A protein and the small-molecule ligand that binds it are described below.
Small molecule (SMILES): O=P(O)(O)Oc1ccccc1

Sequence of chain 1.A:
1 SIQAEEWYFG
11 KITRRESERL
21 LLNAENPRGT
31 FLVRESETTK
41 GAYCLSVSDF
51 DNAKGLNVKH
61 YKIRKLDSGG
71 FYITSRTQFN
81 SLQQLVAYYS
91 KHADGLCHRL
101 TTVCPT

Binding-site contacts:
Ligand atom O14 contacts residue GLU37 of chain 1.A at 2.7 Å (salt-bridge).
Ligand atom C6 contacts residue HIS60 of chain 1.A at 3.6 Å.
Ligand atom C3 contacts residue TYR61 of chain 1.A at 4.0 Å (hydrophobic).
Ligand atom C5 contacts residue HIS60 of chain 1.A at 3.7 Å.
Ligand atom O12 contacts residue HIS60 of chain 1.A at 4.3 Å.
Ligand atom O14 contacts residue ARG34 of chain 1.A at 2.7 Å (salt-bridge).
Ligand atom C5 contacts residue ARG14 of chain 1.A at 3.7 Å.
Ligand atom P13 contacts residue ARG34 of chain 1.A at 3.8 Å.
Ligand atom C5 contacts residue CYS44 of chain 1.A at 4.2 Å (hydrophobic).
Ligand atom O14 contacts residue THR38 of chain 1.A at 4.1 Å.
Ligand atom C2 contacts residue HIS60 of chain 1.A at 3.2 Å.
Ligand atom C5 contacts residue ARG34 of chain 1.A at 4.2 Å.
Ligand atom O15 contacts residue LYS62 of chain 1.A at 3.2 Å.
Ligand atom C6 contacts residue ARG14 of chain 1.A at 2.6 Å.
Ligand atom C1 contacts residue ARG14 of chain 1.A at 3.3 Å.
Ligand atom O12 contacts residue ARG34 of chain 1.A at 3.2 Å (salt-bridge).
Ligand atom O14 contacts residue GLU35 of chain 1.A at 4.3 Å.
Ligand atom O16 contacts residue GLU37 of chain 1.A at 4.1 Å.
Ligand atom P13 contacts residue THR38 of chain 1.A at 3.9 Å.
Ligand atom C3 contacts residue LYS62 of chain 1.A at 3.9 Å.
Ligand atom P13 contacts residue GLU37 of chain 1.A at 3.8 Å.
Ligand atom C4 contacts residue LYS62 of chain 1.A at 4.1 Å.
Ligand atom O12 contacts residue CYS44 of chain 1.A at 3.9 Å.
Ligand atom C4 contacts residue CYS44 of chain 1.A at 3.9 Å (hydrophobic).
Ligand atom O15 contacts residue SER36 of chain 1.A at 3.0 Å (h-bond).
Ligand atom P13 contacts residue SER36 of chain 1.A at 3.9 Å.
Ligand atom C4 contacts residue HIS60 of chain 1.A at 3.8 Å.
Ligand atom C1 contacts residue HIS60 of chain 1.A at 3.7 Å.
Ligand atom O12 contacts residue ARG14 of chain 1.A at 3.9 Å.
Ligand atom C3 contacts residue HIS60 of chain 1.A at 3.3 Å.
Ligand atom O16 contacts residue THR38 of chain 1.A at 3.0 Å (h-bond).
Ligand atom O15 contacts residue GLU37 of chain 1.A at 4.1 Å.
Ligand atom O15 contacts residue CYS44 of chain 1.A at 4.2 Å.
Ligand atom O14 contacts residue SER36 of chain 1.A at 3.5 Å.
Ligand atom O15 contacts residue THR38 of chain 1.A at 3.9 Å.